Sequence of chain 5.A:
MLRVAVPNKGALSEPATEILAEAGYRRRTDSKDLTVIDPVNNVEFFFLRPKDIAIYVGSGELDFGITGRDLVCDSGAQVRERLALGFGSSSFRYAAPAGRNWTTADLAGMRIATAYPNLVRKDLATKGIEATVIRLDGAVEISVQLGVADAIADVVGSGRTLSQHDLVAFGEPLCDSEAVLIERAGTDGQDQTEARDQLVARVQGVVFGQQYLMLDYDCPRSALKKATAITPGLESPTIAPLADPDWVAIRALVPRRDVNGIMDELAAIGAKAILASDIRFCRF

Binding-site contacts:
Ligand atom N contacts residue ARG261 of chain 4.A at 4.0 Å.
Ligand atom CG contacts residue ASP228 of chain 5.A at 3.7 Å.
Ligand atom O contacts residue LEU244 of chain 4.A at 3.0 Å (h-bond).
Ligand atom CD2 contacts residue LEU263 of chain 4.A at 3.6 Å (hydrophobic).
Ligand atom OXT contacts residue SER246 of chain 4.A at 3.4 Å (h-bond).
Ligand atom OXT contacts residue LEU244 of chain 4.A at 3.5 Å (h-bond).
Ligand atom CE1 contacts residue ASP228 of chain 5.A at 3.7 Å.
Ligand atom OXT contacts residue GLU245 of chain 4.A at 3.2 Å (salt-bridge).
Ligand atom CD2 contacts residue LEU285 of chain 5.A at 3.9 Å (hydrophobic).
Ligand atom CE1 contacts residue LEU285 of chain 5.A at 3.8 Å (hydrophobic).
Ligand atom CA contacts residue SER246 of chain 4.A at 3.5 Å.
Ligand atom N contacts residue PRO247 of chain 4.A at 3.8 Å.
Ligand atom CA contacts residue ARG261 of chain 4.A at 3.4 Å.
Ligand atom OXT contacts residue ASP228 of chain 5.A at 2.8 Å (salt-bridge).
Ligand atom CA contacts residue ASP228 of chain 5.A at 4.0 Å.
Ligand atom O contacts residue GLY243 of chain 4.A at 3.2 Å.
Ligand atom NE2 contacts residue ASP228 of chain 5.A at 3.9 Å.
Ligand atom O contacts residue ALA262 of chain 4.A at 3.8 Å.
Ligand atom CE1 contacts residue TYR227 of chain 5.A at 3.8 Å (hydrophobic).
Ligand atom CB contacts residue THR248 of chain 4.A at 3.8 Å.
Ligand atom CA contacts residue ALA262 of chain 4.A at 3.9 Å (hydrophobic).
Ligand atom C contacts residue ASP228 of chain 5.A at 3.8 Å.
Ligand atom CB contacts residue ARG261 of chain 4.A at 3.6 Å.
Ligand atom C contacts residue SER246 of chain 4.A at 3.6 Å.
Ligand atom CE1 contacts residue ASP226 of chain 5.A at 4.0 Å.
Ligand atom N contacts residue SER246 of chain 4.A at 2.8 Å (h-bond).
Ligand atom NE2 contacts residue ALA283 of chain 5.A at 3.4 Å (h-bond).
Ligand atom CD2 contacts residue ASP228 of chain 5.A at 3.7 Å.
Ligand atom N contacts residue LEU252 of chain 5.A at 3.6 Å.
Ligand atom C contacts residue LEU244 of chain 4.A at 3.6 Å (hydrophobic).
Ligand atom N contacts residue ASP228 of chain 5.A at 3.0 Å (salt-bridge).
Ligand atom NE2 contacts residue LEU285 of chain 5.A at 3.4 Å.
Ligand atom CB contacts residue ALA262 of chain 4.A at 3.9 Å (hydrophobic).
Ligand atom N contacts residue THR248 of chain 4.A at 3.0 Å (h-bond).
Ligand atom CG contacts residue MET224 of chain 4.A at 4.1 Å (hydrophobic).
Ligand atom ND1 contacts residue ASP228 of chain 5.A at 3.6 Å (salt-bridge).
Ligand atom CE1 contacts residue ALA283 of chain 5.A at 4.1 Å (hydrophobic).
Ligand atom O contacts residue LEU263 of chain 4.A at 3.1 Å (h-bond).
Ligand atom C contacts residue GLY243 of chain 4.A at 4.0 Å.
Ligand atom CA contacts residue THR248 of chain 4.A at 3.7 Å.

The small molecule below binds the protein below.
Small molecule (SMILES): N[C@@H](Cc1c[nH]c[nH+]1)C(=O)O

Sequence of chain 4.A:
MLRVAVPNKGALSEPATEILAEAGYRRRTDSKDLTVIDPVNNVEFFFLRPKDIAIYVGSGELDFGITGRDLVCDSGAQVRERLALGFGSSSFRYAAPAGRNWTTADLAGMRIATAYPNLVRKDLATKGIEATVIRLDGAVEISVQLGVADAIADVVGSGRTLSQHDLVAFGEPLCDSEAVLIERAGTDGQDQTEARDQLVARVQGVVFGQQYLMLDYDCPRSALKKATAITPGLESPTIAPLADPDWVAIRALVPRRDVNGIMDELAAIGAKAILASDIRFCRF